Sequence of chain 1.C:
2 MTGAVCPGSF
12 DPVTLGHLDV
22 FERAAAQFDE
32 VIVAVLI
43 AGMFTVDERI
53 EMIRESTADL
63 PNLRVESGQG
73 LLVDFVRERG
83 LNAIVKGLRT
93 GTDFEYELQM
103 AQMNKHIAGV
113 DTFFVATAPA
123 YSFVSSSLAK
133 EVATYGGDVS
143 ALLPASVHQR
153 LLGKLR

Binding-site contacts:
Ligand atom C7 contacts residue LEU74 of chain 1.C at 3.8 Å (hydrophobic).
Ligand atom O1 contacts residue LYS88 of chain 1.C at 3.2 Å (salt-bridge).
Ligand atom C3' contacts residue GLY9 of chain 1.C at 4.2 Å.
Ligand atom C5 contacts residue ALA35 of chain 1.C at 3.7 Å (hydrophobic).
Ligand atom C3A contacts residue LEU37 of chain 1.C at 3.7 Å (hydrophobic).
Ligand atom C1' contacts residue PRO8 of chain 1.C at 4.2 Å (hydrophobic).
Ligand atom C4 contacts residue VAL36 of chain 1.C at 4.2 Å (hydrophobic).
Ligand atom C5 contacts residue LEU74 of chain 1.C at 4.3 Å (hydrophobic).
Ligand atom O1 contacts residue GLY9 of chain 1.C at 4.2 Å.
Ligand atom C7A contacts residue LEU37 of chain 1.C at 3.7 Å (hydrophobic).
Ligand atom N1 contacts residue LEU73 of chain 1.C at 4.1 Å.
Ligand atom C4 contacts residue ALA35 of chain 1.C at 3.9 Å (hydrophobic).
Ligand atom N1 contacts residue GLY72 of chain 1.C at 2.9 Å (h-bond).
Ligand atom C3' contacts residue LEU37 of chain 1.C at 3.9 Å (hydrophobic).
Ligand atom O2 contacts residue SER10 of chain 1.C at 4.2 Å.
Ligand atom C5 contacts residue LEU37 of chain 1.C at 4.0 Å (hydrophobic).
Ligand atom C7 contacts residue LEU73 of chain 1.C at 4.2 Å (hydrophobic).
Ligand atom C7A contacts residue LEU74 of chain 1.C at 3.9 Å (hydrophobic).
Ligand atom C7 contacts residue GLY70 of chain 1.C at 4.2 Å.
Ligand atom C5 contacts residue GLY70 of chain 1.C at 4.1 Å.
Ligand atom C2 contacts residue LEU37 of chain 1.C at 4.0 Å (hydrophobic).
Ligand atom C7 contacts residue GLN71 of chain 1.C at 3.8 Å.
Ligand atom C1' contacts residue GLY9 of chain 1.C at 3.9 Å.
Ligand atom C2 contacts residue GLY72 of chain 1.C at 4.0 Å.
Ligand atom C7 contacts residue GLY72 of chain 1.C at 3.4 Å.
Ligand atom C4 contacts residue LEU74 of chain 1.C at 4.2 Å (hydrophobic).
Ligand atom O1 contacts residue PRO8 of chain 1.C at 3.6 Å.
Ligand atom C4 contacts residue LEU37 of chain 1.C at 3.6 Å (hydrophobic).
Ligand atom C7 contacts residue LEU37 of chain 1.C at 4.2 Å (hydrophobic).
Ligand atom O2 contacts residue GLY9 of chain 1.C at 3.4 Å.
Ligand atom C5 contacts residue VAL36 of chain 1.C at 4.1 Å (hydrophobic).
Ligand atom C6 contacts residue GLN71 of chain 1.C at 3.8 Å.
Ligand atom C3A contacts residue LEU74 of chain 1.C at 4.2 Å (hydrophobic).
Ligand atom C7A contacts residue GLY72 of chain 1.C at 3.4 Å.
Ligand atom C2 contacts residue LEU74 of chain 1.C at 4.1 Å (hydrophobic).
Ligand atom C6 contacts residue PHE77 of chain 1.C at 3.9 Å (hydrophobic).
Ligand atom C6 contacts residue GLY70 of chain 1.C at 3.5 Å.
Ligand atom C3 contacts residue LEU37 of chain 1.C at 3.9 Å (hydrophobic).
Ligand atom N1 contacts residue LEU74 of chain 1.C at 3.5 Å (h-bond).
Ligand atom N1 contacts residue LEU37 of chain 1.C at 3.9 Å.

The protein below binds the small molecule below.
Small molecule (SMILES): O=C(O)CCc1c[nH]c2ccccc12